Sequence of chain 1.D:
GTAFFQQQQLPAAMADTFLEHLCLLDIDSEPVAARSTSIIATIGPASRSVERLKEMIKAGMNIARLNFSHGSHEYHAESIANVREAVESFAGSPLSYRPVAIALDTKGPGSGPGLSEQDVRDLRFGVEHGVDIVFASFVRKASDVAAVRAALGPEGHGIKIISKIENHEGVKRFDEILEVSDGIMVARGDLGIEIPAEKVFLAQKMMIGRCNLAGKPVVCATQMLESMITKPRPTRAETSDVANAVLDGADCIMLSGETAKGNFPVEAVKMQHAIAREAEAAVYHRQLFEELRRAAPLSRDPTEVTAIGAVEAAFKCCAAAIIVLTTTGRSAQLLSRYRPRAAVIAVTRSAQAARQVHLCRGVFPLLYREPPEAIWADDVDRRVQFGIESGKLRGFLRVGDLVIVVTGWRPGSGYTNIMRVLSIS

A small-molecule ligand and the protein it binds are described below.
Small molecule (SMILES): O=P(O)(O)OC[C@H]1O[C@](O)(COP(=O)(O)O)[C@@H](O)[C@@H]1O

Binding-site contacts:
Ligand atom O6 contacts residue THR348 of chain 1.D at 3.7 Å.
Ligand atom O5P contacts residue SER353 of chain 1.D at 3.6 Å.
Ligand atom O4P contacts residue THR348 of chain 1.D at 3.7 Å.
Ligand atom O3P contacts residue TRP398 of chain 1.D at 2.7 Å (h-bond).
Ligand atom O4P contacts residue SER435 of chain 1.D at 2.9 Å (h-bond).
Ligand atom C3 contacts residue ARG432 of chain 1.D at 3.2 Å.
Ligand atom C4 contacts residue GLY434 of chain 1.D at 3.2 Å.
Ligand atom C5 contacts residue GLY434 of chain 1.D at 3.4 Å.
Ligand atom P2 contacts residue THR349 of chain 1.D at 3.7 Å.
Ligand atom O6P contacts residue SER353 of chain 1.D at 2.6 Å (h-bond).
Ligand atom C6 contacts residue LEU347 of chain 1.D at 3.6 Å (hydrophobic).
Ligand atom P2 contacts residue THR348 of chain 1.D at 3.6 Å.
Ligand atom O2 contacts residue LEU347 of chain 1.D at 3.5 Å.
Ligand atom O3 contacts residue ARG432 of chain 1.D at 2.7 Å (salt-bridge).
Ligand atom O1 contacts residue GLY434 of chain 1.D at 3.6 Å (h-bond).
Ligand atom O4P contacts residue THR349 of chain 1.D at 3.2 Å (h-bond).
Ligand atom O5P contacts residue GLY436 of chain 1.D at 2.9 Å (h-bond).
Ligand atom P2 contacts residue SER435 of chain 1.D at 3.5 Å.
Ligand atom C6 contacts residue THR438 of chain 1.D at 3.6 Å.
Ligand atom O2P contacts residue ARG405 of chain 1.D at 2.5 Å (salt-bridge).
Ligand atom O6P contacts residue ARG352 of chain 1.D at 3.6 Å.
Ligand atom P2 contacts residue SER353 of chain 1.D at 3.6 Å.
Ligand atom O6P contacts residue THR348 of chain 1.D at 2.5 Å (h-bond).
Ligand atom O4 contacts residue GLY436 of chain 1.D at 3.6 Å.
Ligand atom O3 contacts residue GLY430 of chain 1.D at 3.1 Å.
Ligand atom O1P contacts residue GLY434 of chain 1.D at 2.8 Å (h-bond).
Ligand atom O2 contacts residue GLY430 of chain 1.D at 3.7 Å.
Ligand atom O4 contacts residue TYR437 of chain 1.D at 2.8 Å (h-bond).
Ligand atom O1P contacts residue PRO433 of chain 1.D at 3.7 Å.
Ligand atom O6 contacts residue THR349 of chain 1.D at 3.1 Å (h-bond).
Ligand atom P1 contacts residue ARG405 of chain 1.D at 3.6 Å.
Ligand atom O1 contacts residue PRO433 of chain 1.D at 3.6 Å.
Ligand atom O4P contacts residue THR350 of chain 1.D at 2.7 Å (h-bond).
Ligand atom O4 contacts residue THR438 of chain 1.D at 3.7 Å.
Ligand atom O4 contacts residue GLY434 of chain 1.D at 2.3 Å (h-bond).
Ligand atom O3 contacts residue TRP398 of chain 1.D at 3.7 Å.
Ligand atom O5P contacts residue SER435 of chain 1.D at 3.2 Å (h-bond).
Ligand atom C3 contacts residue GLY434 of chain 1.D at 3.5 Å.
Ligand atom O3P contacts residue ARG405 of chain 1.D at 2.8 Å (salt-bridge).
Ligand atom O5 contacts residue THR349 of chain 1.D at 3.7 Å.